Binding-site contacts:
Ligand atom C6 contacts residue GLU232 of chain 1.A at 3.7 Å.
Ligand atom O6 contacts residue ASN231 of chain 1.A at 4.0 Å.
Ligand atom O7 contacts residue ASN231 of chain 1.A at 4.3 Å.
Ligand atom N2 contacts residue ASN231 of chain 1.A at 2.8 Å (h-bond).
Ligand atom C8 contacts residue ASN231 of chain 1.A at 3.5 Å.
Ligand atom C4 contacts residue ASN231 of chain 1.A at 4.1 Å.
Ligand atom C7 contacts residue ASN231 of chain 1.A at 3.4 Å.
Ligand atom C5 contacts residue ASN231 of chain 1.A at 3.7 Å.
Ligand atom O5 contacts residue GLU232 of chain 1.A at 4.5 Å.
Ligand atom O6 contacts residue GLU232 of chain 1.A at 2.3 Å (salt-bridge).
Ligand atom C3 contacts residue ASN231 of chain 1.A at 3.7 Å.
Ligand atom C1 contacts residue ASN231 of chain 1.A at 1.4 Å.
Ligand atom C2 contacts residue ASN231 of chain 1.A at 2.3 Å.
Ligand atom O5 contacts residue ASN231 of chain 1.A at 2.4 Å (h-bond).

The small molecule below binds the protein below.
Small molecule (SMILES): CC(=O)N[C@@H]1[C@@H](O)[C@H](O)[C@@H](CO)O[C@H]1O

Sequence of chain 1.A:
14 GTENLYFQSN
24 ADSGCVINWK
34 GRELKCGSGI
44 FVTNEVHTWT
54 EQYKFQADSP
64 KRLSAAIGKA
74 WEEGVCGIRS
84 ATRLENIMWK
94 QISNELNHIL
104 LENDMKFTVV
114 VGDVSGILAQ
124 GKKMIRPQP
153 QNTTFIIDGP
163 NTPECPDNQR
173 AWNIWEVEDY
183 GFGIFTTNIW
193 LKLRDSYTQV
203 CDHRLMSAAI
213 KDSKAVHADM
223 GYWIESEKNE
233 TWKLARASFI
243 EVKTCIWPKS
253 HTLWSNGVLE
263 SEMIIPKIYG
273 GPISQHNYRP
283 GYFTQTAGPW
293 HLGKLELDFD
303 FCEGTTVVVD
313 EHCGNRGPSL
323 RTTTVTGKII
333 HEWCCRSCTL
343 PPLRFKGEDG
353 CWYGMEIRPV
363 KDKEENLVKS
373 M